Binding-site contacts:
Ligand atom C24 contacts residue PRO227 of chain 1.B at 3.2 Å (hydrophobic).
Ligand atom C27 contacts residue PHE281 of chain 1.B at 3.5 Å (hydrophobic).
Ligand atom C1 contacts residue NAD1 of chain 1.D at 3.5 Å.
Ligand atom C5 contacts residue NAD1 of chain 1.D at 3.3 Å.
Ligand atom C25 contacts residue ALA285 of chain 1.B at 3.2 Å (hydrophobic).
Ligand atom C16 contacts residue ALA232 of chain 1.B at 3.3 Å (hydrophobic).
Ligand atom C25 contacts residue ILE282 of chain 1.B at 3.8 Å (hydrophobic).
Ligand atom C7 contacts residue NAD1 of chain 1.D at 3.1 Å.
Ligand atom N30 contacts residue VAL135 of chain 1.B at 3.8 Å.
Ligand atom C25 contacts residue PRO227 of chain 1.B at 3.5 Å (hydrophobic).
Ligand atom C6 contacts residue NAD1 of chain 1.D at 3.3 Å.
Ligand atom C16 contacts residue ALA130 of chain 1.B at 3.6 Å (hydrophobic).
Ligand atom C6 contacts residue TYR190 of chain 1.B at 3.3 Å (hydrophobic).
Ligand atom C25 contacts residue TYR180 of chain 1.B at 3.3 Å (hydrophobic).
Ligand atom O22 contacts residue TYR180 of chain 1.B at 3.8 Å.
Ligand atom C26 contacts residue ALA285 of chain 1.B at 3.5 Å (hydrophobic).
Ligand atom C26 contacts residue ILE282 of chain 1.B at 3.6 Å (hydrophobic).
Ligand atom N30 contacts residue ASN131 of chain 1.B at 3.3 Å (h-bond).
Ligand atom C26 contacts residue PHE281 of chain 1.B at 3.3 Å (hydrophobic).
Ligand atom O13 contacts residue NAD1 of chain 1.D at 3.0 Å (h-bond).
Ligand atom O22 contacts residue TYR190 of chain 1.B at 2.5 Å (h-bond).
Ligand atom C4 contacts residue NAD1 of chain 1.D at 3.4 Å.
Ligand atom N23 contacts residue PRO227 of chain 1.B at 3.8 Å.
Ligand atom C2 contacts residue NAD1 of chain 1.D at 3.6 Å.
Ligand atom CL2 contacts residue NAD1 of chain 1.D at 3.3 Å.
Ligand atom C24 contacts residue TYR180 of chain 1.B at 3.3 Å (hydrophobic).
Ligand atom N23 contacts residue TYR180 of chain 1.B at 3.5 Å.
Ligand atom C27 contacts residue ILE282 of chain 1.B at 3.7 Å (hydrophobic).
Ligand atom CL2 contacts residue ALA232 of chain 1.B at 2.8 Å.
Ligand atom CL2 contacts residue ALA130 of chain 1.B at 3.8 Å.
Ligand atom C4 contacts residue ALA233 of chain 1.B at 3.6 Å (hydrophobic).
Ligand atom C3 contacts residue ALA233 of chain 1.B at 3.7 Å (hydrophobic).
Ligand atom N30 contacts residue ALA132 of chain 1.B at 3.3 Å (h-bond).
Ligand atom C15 contacts residue ALA130 of chain 1.B at 3.8 Å (hydrophobic).
Ligand atom O22 contacts residue NAD1 of chain 1.D at 2.6 Å (h-bond).
Ligand atom C1 contacts residue TYR190 of chain 1.B at 3.4 Å (hydrophobic).
Ligand atom O22 contacts residue LYS198 of chain 1.B at 3.7 Å.
Ligand atom N23 contacts residue NAD1 of chain 1.D at 2.7 Å (h-bond).
Ligand atom C15 contacts residue ALA232 of chain 1.B at 3.1 Å (hydrophobic).
Ligand atom C24 contacts residue NAD1 of chain 1.D at 3.4 Å.

Sequence of chain 1.B:
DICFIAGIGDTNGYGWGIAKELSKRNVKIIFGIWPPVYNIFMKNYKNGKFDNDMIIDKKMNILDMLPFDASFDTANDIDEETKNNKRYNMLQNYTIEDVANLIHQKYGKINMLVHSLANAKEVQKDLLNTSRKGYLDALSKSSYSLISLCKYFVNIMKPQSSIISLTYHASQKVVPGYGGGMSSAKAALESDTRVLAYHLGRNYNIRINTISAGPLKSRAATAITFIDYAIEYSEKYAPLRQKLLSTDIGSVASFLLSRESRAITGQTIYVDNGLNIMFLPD

A small-molecule ligand and the protein it binds are described below.
Small molecule (SMILES): NCc1ccc(Oc2ccc(-c3ccccn3)cc2O)c(Cl)c1